The protein below binds the small molecule below.
Small molecule (SMILES): CC(C)C[C@H](N)C(=O)N1CCC[C@H]1C(=O)N[C@@H](CCCCN)C(=O)N[C@@H](CCCN=C(N)N)C(=O)N[C@@H](CCCN=C(N)N)C(=O)N[C@@H](CCCN=C(N)N)C(=O)N[C@@H](C)C=O

Binding-site contacts:
Ligand atom NH2 contacts residue ASN209 of chain 1.A at 3.0 Å (h-bond).
Ligand atom CD contacts residue GLY131 of chain 1.A at 3.3 Å.
Ligand atom CD contacts residue TRP123 of chain 1.A at 3.5 Å (hydrophobic).
Ligand atom O contacts residue ASN127 of chain 1.A at 2.8 Å (h-bond).
Ligand atom CA contacts residue ASN169 of chain 1.A at 3.3 Å.
Ligand atom NZ contacts residue THR136 of chain 1.A at 2.9 Å (h-bond).
Ligand atom NH1 contacts residue ASN209 of chain 1.A at 2.7 Å (h-bond).
Ligand atom NH1 contacts residue PRO91 of chain 1.A at 3.5 Å.
Ligand atom CZ contacts residue ARG87 of chain 1.A at 3.4 Å.
Ligand atom NH1 contacts residue TRP212 of chain 1.A at 3.2 Å.
Ligand atom C contacts residue ASN169 of chain 1.A at 3.5 Å.
Ligand atom NH2 contacts residue ARG87 of chain 1.A at 3.1 Å (salt-bridge).
Ligand atom N contacts residue ARG219 of chain 1.A at 3.5 Å (salt-bridge).
Ligand atom CG contacts residue ARG219 of chain 1.A at 3.3 Å.
Ligand atom CE contacts residue THR136 of chain 1.A at 3.5 Å.
Ligand atom O contacts residue TRP212 of chain 1.A at 2.6 Å (h-bond).
Ligand atom CG contacts residue ASN127 of chain 1.A at 3.4 Å.
Ligand atom CB contacts residue TRP123 of chain 1.A at 3.5 Å (hydrophobic).
Ligand atom O contacts residue TRP212 of chain 1.A at 3.5 Å.
Ligand atom NH1 contacts residue LEU85 of chain 1.A at 2.9 Å (h-bond).
Ligand atom NH2 contacts residue TRP165 of chain 1.A at 3.4 Å.
Ligand atom N contacts residue ASN169 of chain 1.A at 2.8 Å (h-bond).
Ligand atom NZ contacts residue ASP173 of chain 1.A at 2.9 Å (salt-bridge).
Ligand atom O contacts residue TRP123 of chain 1.A at 3.1 Å (h-bond).
Ligand atom CD2 contacts residue TYR258 of chain 1.A at 3.4 Å (hydrophobic).
Ligand atom O contacts residue SER86 of chain 1.A at 3.4 Å (h-bond).
Ligand atom O contacts residue ASN169 of chain 1.A at 2.8 Å (h-bond).
Ligand atom NH2 contacts residue GLU88 of chain 1.A at 3.3 Å (salt-bridge).
Ligand atom CD contacts residue GLN162 of chain 1.A at 3.5 Å.
Ligand atom NH1 contacts residue ARG87 of chain 1.A at 2.8 Å (salt-bridge).
Ligand atom O contacts residue ASN216 of chain 1.A at 2.8 Å (h-bond).
Ligand atom NZ contacts residue GLY131 of chain 1.A at 3.0 Å (h-bond).
Ligand atom CB contacts residue TRP165 of chain 1.A at 3.5 Å (hydrophobic).
Ligand atom CB contacts residue SER130 of chain 1.A at 3.5 Å.
Ligand atom O contacts residue SER130 of chain 1.A at 3.4 Å.
Ligand atom N contacts residue ASN127 of chain 1.A at 2.9 Å (h-bond).
Ligand atom NH1 contacts residue GLN162 of chain 1.A at 2.7 Å (h-bond).
Ligand atom O contacts residue TRP165 of chain 1.A at 3.0 Å (h-bond).
Ligand atom CZ contacts residue ASN209 of chain 1.A at 3.3 Å.
Ligand atom CA contacts residue ARG219 of chain 1.A at 3.5 Å.

Sequence of chain 1.A:
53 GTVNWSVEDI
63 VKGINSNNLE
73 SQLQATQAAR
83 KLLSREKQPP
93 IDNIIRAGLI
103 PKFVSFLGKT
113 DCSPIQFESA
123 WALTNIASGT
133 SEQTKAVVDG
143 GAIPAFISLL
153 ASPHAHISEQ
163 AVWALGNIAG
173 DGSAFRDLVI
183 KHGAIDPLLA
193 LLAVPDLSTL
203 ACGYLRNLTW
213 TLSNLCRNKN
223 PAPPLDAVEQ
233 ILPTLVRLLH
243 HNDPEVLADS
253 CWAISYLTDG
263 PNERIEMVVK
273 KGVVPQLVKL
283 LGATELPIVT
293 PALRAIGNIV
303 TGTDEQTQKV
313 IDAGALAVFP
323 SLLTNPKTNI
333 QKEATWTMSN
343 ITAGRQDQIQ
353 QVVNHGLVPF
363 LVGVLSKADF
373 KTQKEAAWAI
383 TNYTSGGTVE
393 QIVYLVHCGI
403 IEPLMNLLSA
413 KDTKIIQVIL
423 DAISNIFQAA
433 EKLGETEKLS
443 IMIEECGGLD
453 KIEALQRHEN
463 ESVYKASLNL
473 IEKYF